A protein and the small-molecule ligand that binds it are described below.
Small molecule (SMILES): Cn1cc(-c2ccccc2Oc2ccccc2)c2cc[nH]c2c1=O

Sequence of chain 1.A:
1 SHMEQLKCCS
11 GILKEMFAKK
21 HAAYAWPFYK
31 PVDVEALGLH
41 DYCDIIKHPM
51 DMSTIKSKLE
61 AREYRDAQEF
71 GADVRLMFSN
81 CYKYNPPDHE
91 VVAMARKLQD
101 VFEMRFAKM

Binding-site contacts:
Ligand atom O23 contacts residue VAL91 of chain 1.A at 4.2 Å.
Ligand atom C8 contacts residue PRO27 of chain 1.A at 3.7 Å (hydrophobic).
Ligand atom C17 contacts residue VAL91 of chain 1.A at 3.9 Å (hydrophobic).
Ligand atom N21 contacts residue TYR84 of chain 1.A at 4.0 Å.
Ligand atom C20 contacts residue VAL32 of chain 1.A at 3.9 Å (hydrophobic).
Ligand atom C16 contacts residue VAL91 of chain 1.A at 4.0 Å (hydrophobic).
Ligand atom C4 contacts residue MET94 of chain 1.A at 3.8 Å (hydrophobic).
Ligand atom C1 contacts residue GLU90 of chain 1.A at 3.5 Å.
Ligand atom N22 contacts residue PRO27 of chain 1.A at 4.2 Å.
Ligand atom N21 contacts residue VAL91 of chain 1.A at 4.1 Å.
Ligand atom C18 contacts residue PRO27 of chain 1.A at 4.1 Å (hydrophobic).
Ligand atom O23 contacts residue ASN85 of chain 1.A at 2.8 Å (h-bond).
Ligand atom N22 contacts residue VAL91 of chain 1.A at 3.9 Å.
Ligand atom N22 contacts residue VAL32 of chain 1.A at 4.0 Å.
Ligand atom C19 contacts residue VAL91 of chain 1.A at 4.1 Å (hydrophobic).
Ligand atom C11 contacts residue ASN85 of chain 1.A at 3.4 Å.
Ligand atom C14 contacts residue VAL91 of chain 1.A at 4.2 Å (hydrophobic).
Ligand atom C12 contacts residue PRO27 of chain 1.A at 3.9 Å (hydrophobic).
Ligand atom C8 contacts residue MET94 of chain 1.A at 4.1 Å (hydrophobic).
Ligand atom C8 contacts residue TRP26 of chain 1.A at 3.8 Å (hydrophobic).
Ligand atom O24 contacts residue PRO27 of chain 1.A at 4.0 Å.
Ligand atom C18 contacts residue VAL91 of chain 1.A at 4.1 Å (hydrophobic).
Ligand atom C17 contacts residue PRO27 of chain 1.A at 3.5 Å (hydrophobic).
Ligand atom N21 contacts residue ASN85 of chain 1.A at 2.8 Å (h-bond).
Ligand atom C20 contacts residue PHE28 of chain 1.A at 3.6 Å (hydrophobic).
Ligand atom C16 contacts residue ASN85 of chain 1.A at 3.8 Å.
Ligand atom C20 contacts residue PRO27 of chain 1.A at 3.8 Å (hydrophobic).
Ligand atom C4 contacts residue GLU90 of chain 1.A at 4.0 Å.
Ligand atom O23 contacts residue CYS81 of chain 1.A at 3.8 Å.
Ligand atom C11 contacts residue LEU39 of chain 1.A at 4.0 Å (hydrophobic).
Ligand atom N21 contacts residue LEU39 of chain 1.A at 4.2 Å.
Ligand atom C6 contacts residue PRO27 of chain 1.A at 4.2 Å (hydrophobic).
Ligand atom C4 contacts residue TRP26 of chain 1.A at 3.6 Å (hydrophobic).
Ligand atom C15 contacts residue PRO27 of chain 1.A at 3.9 Å (hydrophobic).
Ligand atom C14 contacts residue TRP26 of chain 1.A at 4.2 Å (hydrophobic).
Ligand atom C9 contacts residue TRP26 of chain 1.A at 3.5 Å (hydrophobic).
Ligand atom C5 contacts residue TRP26 of chain 1.A at 3.5 Å (hydrophobic).
Ligand atom C19 contacts residue ASN85 of chain 1.A at 3.6 Å.
Ligand atom C8 contacts residue VAL91 of chain 1.A at 4.0 Å (hydrophobic).
Ligand atom O24 contacts residue VAL91 of chain 1.A at 3.8 Å.